Sequence of chain 2.A:
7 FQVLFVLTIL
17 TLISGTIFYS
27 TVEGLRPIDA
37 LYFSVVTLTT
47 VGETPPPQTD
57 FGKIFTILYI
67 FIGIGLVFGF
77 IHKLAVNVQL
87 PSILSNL

Binding-site contacts:
Ligand atom OXT contacts residue SER26 of chain 2.A at 3.9 Å.
Ligand atom N contacts residue PRO33 of chain 2.A at 4.3 Å.
Ligand atom CA contacts residue LEU31 of chain 2.A at 3.4 Å (hydrophobic).
Ligand atom C contacts residue GLY30 of chain 2.A at 4.0 Å.
Ligand atom N contacts residue SER26 of chain 2.A at 3.4 Å (h-bond).
Ligand atom CA contacts residue GLY30 of chain 2.A at 3.4 Å.
Ligand atom CA contacts residue SER26 of chain 2.A at 2.8 Å.
Ligand atom OXT contacts residue GLY30 of chain 2.A at 4.2 Å.
Ligand atom O contacts residue GLY30 of chain 2.A at 4.2 Å.
Ligand atom C contacts residue SER26 of chain 2.A at 3.8 Å.
Ligand atom N contacts residue LEU31 of chain 2.A at 3.2 Å (h-bond).
Ligand atom N contacts residue GLY30 of chain 2.A at 4.5 Å.

A small-molecule ligand and the protein it binds are described below.
Small molecule (SMILES): NCC(=O)O